This protein binds this small molecule.
Small molecule (SMILES): O=C(O)[C@@H]1O[C@H](O[C@H]2[C@@H](OS(=O)(=O)O)O[C@@H](O)[C@H](NS(=O)(=O)O)[C@H]2O)[C@@H](OS(=O)(=O)O)[C@H](O)[C@@H]1O

Binding-site contacts:
Ligand atom OAF contacts residue THR4 of chain 21.B at 2.9 Å (h-bond).
Ligand atom OAH contacts residue THR4 of chain 21.B at 3.7 Å.
Ligand atom C6 contacts residue HIS94 of chain 21.B at 3.9 Å.
Ligand atom O6B contacts residue LYS156 of chain 21.B at 3.3 Å.
Ligand atom SAG contacts residue ARG157 of chain 21.B at 3.6 Å (salt-bridge).
Ligand atom O5 contacts residue LYS156 of chain 21.B at 3.4 Å.
Ligand atom OAF contacts residue ARG157 of chain 21.B at 2.8 Å (salt-bridge).
Ligand atom C5 contacts residue HIS155 of chain 21.B at 4.0 Å.
Ligand atom C4 contacts residue LYS156 of chain 21.B at 4.0 Å.
Ligand atom O5 contacts residue HIS155 of chain 21.B at 3.6 Å.
Ligand atom O6A contacts residue LEU62 of chain 21.B at 3.4 Å.
Ligand atom C5 contacts residue LEU62 of chain 21.B at 3.8 Å (hydrophobic).
Ligand atom O4 contacts residue SER93 of chain 21.B at 3.0 Å (h-bond).
Ligand atom O3 contacts residue ALA158 of chain 21.B at 3.0 Å (h-bond).
Ligand atom OAH contacts residue ARG157 of chain 21.B at 3.1 Å (salt-bridge).
Ligand atom C6 contacts residue SER93 of chain 21.B at 4.0 Å.
Ligand atom O6A contacts residue HIS155 of chain 21.B at 3.8 Å.
Ligand atom O6B contacts residue LEU62 of chain 21.B at 4.0 Å.
Ligand atom C3 contacts residue LYS156 of chain 21.B at 4.0 Å.
Ligand atom O6A contacts residue HIS94 of chain 21.B at 3.2 Å (h-bond).
Ligand atom C2 contacts residue ALA158 of chain 21.B at 3.7 Å (hydrophobic).
Ligand atom O6A contacts residue SER93 of chain 21.B at 3.2 Å.
Ligand atom C6 contacts residue HIS155 of chain 21.B at 3.4 Å.
Ligand atom O3 contacts residue ARG157 of chain 21.B at 3.3 Å (salt-bridge).
Ligand atom C3 contacts residue ARG157 of chain 21.B at 3.7 Å.
Ligand atom OAH contacts residue ASP3 of chain 21.B at 4.0 Å.
Ligand atom SAG contacts residue THR4 of chain 21.B at 3.9 Å.
Ligand atom O6B contacts residue ARG157 of chain 21.B at 3.3 Å (salt-bridge).
Ligand atom OBI contacts residue LYS156 of chain 21.B at 4.0 Å.
Ligand atom O6B contacts residue HIS94 of chain 21.B at 4.0 Å.
Ligand atom C3 contacts residue ALA158 of chain 21.B at 4.0 Å (hydrophobic).
Ligand atom O5 contacts residue ARG157 of chain 21.B at 3.8 Å.
Ligand atom O4 contacts residue LYS156 of chain 21.B at 3.5 Å.
Ligand atom O6B contacts residue HIS155 of chain 21.B at 3.3 Å (h-bond).
Ligand atom O5B contacts residue LYS156 of chain 21.B at 3.3 Å.
Ligand atom OAF contacts residue ALA158 of chain 21.B at 3.3 Å.
Ligand atom OAH contacts residue LEU2 of chain 21.B at 2.8 Å (h-bond).
Ligand atom C6 contacts residue LEU62 of chain 21.B at 3.5 Å (hydrophobic).
Ligand atom O4 contacts residue HIS155 of chain 21.B at 3.5 Å (h-bond).
Ligand atom O3 contacts residue LYS156 of chain 21.B at 3.0 Å.

Sequence of chain 21.B:
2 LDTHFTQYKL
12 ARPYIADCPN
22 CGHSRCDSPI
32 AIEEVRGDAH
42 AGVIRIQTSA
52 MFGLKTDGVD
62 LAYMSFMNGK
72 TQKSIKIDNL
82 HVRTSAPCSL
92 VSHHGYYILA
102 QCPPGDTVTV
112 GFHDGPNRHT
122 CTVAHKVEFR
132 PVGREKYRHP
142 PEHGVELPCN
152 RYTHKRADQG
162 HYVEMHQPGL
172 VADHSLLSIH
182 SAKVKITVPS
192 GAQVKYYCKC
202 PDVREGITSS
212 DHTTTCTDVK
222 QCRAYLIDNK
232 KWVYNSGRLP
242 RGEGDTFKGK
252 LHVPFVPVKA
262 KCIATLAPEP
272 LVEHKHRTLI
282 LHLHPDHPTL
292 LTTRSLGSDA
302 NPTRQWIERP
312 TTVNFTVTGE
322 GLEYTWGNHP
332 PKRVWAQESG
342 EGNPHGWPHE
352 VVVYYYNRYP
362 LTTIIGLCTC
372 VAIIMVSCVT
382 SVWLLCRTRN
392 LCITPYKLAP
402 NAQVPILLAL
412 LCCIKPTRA